Sequence of chain 1.DA:
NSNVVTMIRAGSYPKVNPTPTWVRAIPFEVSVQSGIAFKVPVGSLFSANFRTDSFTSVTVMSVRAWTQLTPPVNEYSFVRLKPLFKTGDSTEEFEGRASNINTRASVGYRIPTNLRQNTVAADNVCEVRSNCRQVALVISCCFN

Sequence of chain 1.D:
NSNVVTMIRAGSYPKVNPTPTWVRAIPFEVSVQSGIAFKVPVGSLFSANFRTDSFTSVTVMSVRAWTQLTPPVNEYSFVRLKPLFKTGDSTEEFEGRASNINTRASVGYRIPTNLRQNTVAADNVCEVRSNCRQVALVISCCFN

The small molecule below binds the protein below.
Small molecule (SMILES): O=c1ccn([C@@H]2O[C@H](CO[P](=O)(O)O[C@H]3[C@@H](O)[C@H](n4ccc(=O)[nH]c4=O)O[C@@H]3CO[P](=O)(O)O[C@H]3[C@@H](O)[C@H](n4ccc(=O)[nH]c4=O)O[C@@H]3CO[P](=O)(O)O[C@H]3[C@@H](O)[C@H](n4ccc(=O)[nH]c4=O)O[C@@H]3CO[P](=O)(O)O[C@H]3[C@@H](O)[C@H](n4ccc(=O)[nH]c4=O)O[C@@H]3CO[P](=O)(O)O[C@H]3[C@@H](O)[C@H](n4ccc(=O)[nH]c4=O)O[C@@H]3COP(=O)=O)[C@@H](O)[C@H]2O)c(=O)[nH]1

Sequence of chain 1.F:
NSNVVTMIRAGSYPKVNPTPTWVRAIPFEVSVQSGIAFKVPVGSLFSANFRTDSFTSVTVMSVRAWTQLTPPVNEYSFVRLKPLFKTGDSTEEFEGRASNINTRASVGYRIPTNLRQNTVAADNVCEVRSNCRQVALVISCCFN

Binding-site contacts:
Ligand atom C2 contacts residue A2 of chain 1.Q at 3.3 Å.
Ligand atom OP1 contacts residue THR36 of chain 1.DA at 2.6 Å (h-bond).
Ligand atom OP1 contacts residue SER155 of chain 1.D at 3.6 Å.
Ligand atom C2 contacts residue A4 of chain 1.Q at 3.5 Å.
Ligand atom O2 contacts residue A2 of chain 1.Q at 3.1 Å.
Ligand atom C2 contacts residue A3 of chain 1.Q at 3.4 Å.
Ligand atom C4 contacts residue A3 of chain 1.Q at 3.3 Å.
Ligand atom C1' contacts residue VAL38 of chain 1.D at 3.8 Å (hydrophobic).
Ligand atom O3' contacts residue SER17 of chain 1.F at 3.7 Å.
Ligand atom C4 contacts residue A4 of chain 1.Q at 3.5 Å.
Ligand atom O2 contacts residue A4 of chain 1.Q at 3.3 Å (h-bond).
Ligand atom O2 contacts residue VAL38 of chain 1.D at 3.5 Å (h-bond).
Ligand atom O2' contacts residue VAL38 of chain 1.D at 3.1 Å (h-bond).
Ligand atom N3 contacts residue A5 of chain 1.Q at 3.0 Å (h-bond).
Ligand atom OP1 contacts residue ASN16 of chain 1.F at 3.6 Å.
Ligand atom N3 contacts residue A4 of chain 1.Q at 2.8 Å (h-bond).
Ligand atom O2' contacts residue SER155 of chain 1.D at 3.3 Å (h-bond).
Ligand atom C5' contacts residue ALA40 of chain 1.D at 3.6 Å (hydrophobic).
Ligand atom C4 contacts residue A2 of chain 1.Q at 3.4 Å.
Ligand atom N3 contacts residue A2 of chain 1.Q at 3.1 Å (h-bond).
Ligand atom C5' contacts residue ASN16 of chain 1.F at 3.4 Å.
Ligand atom O4 contacts residue A3 of chain 1.Q at 2.9 Å (h-bond).
Ligand atom N3 contacts residue A3 of chain 1.Q at 2.5 Å (h-bond).
Ligand atom C4 contacts residue A5 of chain 1.Q at 3.4 Å.
Ligand atom O4' contacts residue VAL38 of chain 1.DA at 3.8 Å.
Ligand atom C5' contacts residue SER17 of chain 1.F at 3.5 Å.
Ligand atom O4 contacts residue A4 of chain 1.Q at 2.9 Å (h-bond).
Ligand atom C4' contacts residue ASN16 of chain 1.F at 3.7 Å.
Ligand atom C2 contacts residue A5 of chain 1.Q at 3.5 Å.
Ligand atom O5' contacts residue SER17 of chain 1.F at 3.5 Å (h-bond).
Ligand atom O2' contacts residue ARG39 of chain 1.D at 3.8 Å.
Ligand atom O2 contacts residue A5 of chain 1.Q at 3.5 Å.
Ligand atom O2 contacts residue A3 of chain 1.Q at 3.2 Å.
Ligand atom O2' contacts residue THR36 of chain 1.DA at 3.3 Å (h-bond).
Ligand atom C2' contacts residue VAL38 of chain 1.D at 3.7 Å (hydrophobic).
Ligand atom O3' contacts residue SER155 of chain 1.D at 3.4 Å (h-bond).
Ligand atom O4 contacts residue A2 of chain 1.Q at 2.8 Å (h-bond).
Ligand atom O3' contacts residue ASN16 of chain 1.F at 3.4 Å (h-bond).
Ligand atom O5' contacts residue SER155 of chain 1.D at 3.8 Å.
Ligand atom O4 contacts residue A5 of chain 1.Q at 3.4 Å (h-bond).